Sequence of chain 1.H:
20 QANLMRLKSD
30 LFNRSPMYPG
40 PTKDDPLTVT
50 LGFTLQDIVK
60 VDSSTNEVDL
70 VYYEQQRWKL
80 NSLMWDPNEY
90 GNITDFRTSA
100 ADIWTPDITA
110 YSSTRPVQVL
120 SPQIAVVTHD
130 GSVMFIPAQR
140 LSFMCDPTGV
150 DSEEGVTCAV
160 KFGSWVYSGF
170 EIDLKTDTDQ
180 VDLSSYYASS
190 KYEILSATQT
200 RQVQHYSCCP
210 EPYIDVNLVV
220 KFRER

Binding-site contacts:
Ligand atom C4 contacts residue ASN91 of chain 1.H at 4.0 Å.
Ligand atom O5 contacts residue ASN91 of chain 1.H at 2.4 Å (h-bond).
Ligand atom C7 contacts residue GLY90 of chain 1.H at 4.5 Å.
Ligand atom O5 contacts residue ASN87 of chain 1.H at 4.0 Å.
Ligand atom O7 contacts residue ASN91 of chain 1.H at 4.4 Å.
Ligand atom C6 contacts residue ASN87 of chain 1.H at 4.2 Å.
Ligand atom C3 contacts residue ASN91 of chain 1.H at 3.7 Å.
Ligand atom C8 contacts residue ASN91 of chain 1.H at 3.2 Å.
Ligand atom C1 contacts residue ASN91 of chain 1.H at 1.4 Å.
Ligand atom C5 contacts residue ASN91 of chain 1.H at 3.7 Å.
Ligand atom C2 contacts residue ASN91 of chain 1.H at 2.4 Å.
Ligand atom N2 contacts residue ASN91 of chain 1.H at 3.0 Å (h-bond).
Ligand atom C8 contacts residue GLY90 of chain 1.H at 3.7 Å.
Ligand atom C5 contacts residue ASN87 of chain 1.H at 4.4 Å.
Ligand atom C7 contacts residue ASN91 of chain 1.H at 3.4 Å.

A small-molecule ligand and the protein it binds are described below.
Small molecule (SMILES): CC(=O)N[C@@H]1[C@@H](O)[C@H](O)[C@@H](CO)O[C@H]1O